Sequence of chain 3.A:
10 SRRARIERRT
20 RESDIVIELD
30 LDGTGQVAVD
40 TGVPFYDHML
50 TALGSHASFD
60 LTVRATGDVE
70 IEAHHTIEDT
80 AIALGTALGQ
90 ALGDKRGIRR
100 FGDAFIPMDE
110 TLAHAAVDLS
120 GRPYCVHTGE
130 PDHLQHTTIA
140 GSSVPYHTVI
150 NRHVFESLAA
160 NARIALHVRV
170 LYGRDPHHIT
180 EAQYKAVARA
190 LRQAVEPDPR

Sequence of chain 6.A:
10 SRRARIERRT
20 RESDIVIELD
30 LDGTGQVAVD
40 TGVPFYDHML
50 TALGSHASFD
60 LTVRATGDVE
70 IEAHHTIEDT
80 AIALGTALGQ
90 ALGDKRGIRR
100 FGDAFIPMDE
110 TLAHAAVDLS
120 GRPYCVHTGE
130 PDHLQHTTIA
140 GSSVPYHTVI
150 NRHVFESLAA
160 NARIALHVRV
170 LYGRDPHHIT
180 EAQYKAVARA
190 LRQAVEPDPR

Sequence of chain 22.A:
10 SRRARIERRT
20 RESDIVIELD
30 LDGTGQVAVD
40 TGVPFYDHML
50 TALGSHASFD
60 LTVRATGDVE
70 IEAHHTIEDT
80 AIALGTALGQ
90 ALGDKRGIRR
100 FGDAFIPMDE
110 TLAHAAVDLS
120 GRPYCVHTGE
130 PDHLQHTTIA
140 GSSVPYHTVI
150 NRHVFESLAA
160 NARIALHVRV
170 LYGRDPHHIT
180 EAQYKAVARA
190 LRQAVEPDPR

Binding-site contacts:
Ligand atom N7 contacts residue GLU180 of chain 6.A at 3.2 Å (salt-bridge).
Ligand atom C3 contacts residue HIS74 of chain 22.A at 3.5 Å.
Ligand atom N7 contacts residue HIS74 of chain 22.A at 3.1 Å (h-bond).
Ligand atom C8 contacts residue MET107 of chain 6.A at 3.6 Å (hydrophobic).
Ligand atom C4 contacts residue GLU180 of chain 6.A at 3.5 Å.
Ligand atom N7 contacts residue MET107 of chain 6.A at 3.6 Å.
Ligand atom N9 contacts residue MN1 of chain 22.B at 2.4 Å.
Ligand atom C11 contacts residue MET107 of chain 6.A at 3.7 Å (hydrophobic).
Ligand atom C11 contacts residue ACT1 of chain 22.G at 3.9 Å.
Ligand atom C11 contacts residue MN1 of chain 22.B at 3.9 Å.
Ligand atom N7 contacts residue HIS176 of chain 6.A at 3.0 Å (h-bond).
Ligand atom N9 contacts residue HIS73 of chain 22.A at 3.1 Å (h-bond).
Ligand atom C6 contacts residue GLU180 of chain 6.A at 3.8 Å.
Ligand atom C8 contacts residue HIS176 of chain 6.A at 3.5 Å.
Ligand atom N7 contacts residue MN1 of chain 6.C at 2.2 Å.
Ligand atom N5 contacts residue HIS47 of chain 6.A at 3.2 Å (h-bond).
Ligand atom N9 contacts residue HIS177 of chain 6.A at 3.4 Å (h-bond).
Ligand atom C11 contacts residue ARG121 of chain 3.A at 3.1 Å.
Ligand atom C6 contacts residue MET107 of chain 6.A at 3.3 Å (hydrophobic).
Ligand atom C3 contacts residue GLU21 of chain 22.A at 3.7 Å.
Ligand atom N5 contacts residue HIS74 of chain 22.A at 3.4 Å (h-bond).
Ligand atom C3 contacts residue ACT1 of chain 22.G at 3.9 Å.
Ligand atom C11 contacts residue GLU77 of chain 22.A at 3.8 Å.
Ligand atom C1 contacts residue GLU21 of chain 22.A at 4.0 Å.
Ligand atom N10 contacts residue GLU77 of chain 22.A at 3.7 Å.
Ligand atom C8 contacts residue HIS74 of chain 22.A at 3.8 Å.
Ligand atom C6 contacts residue HIS74 of chain 22.A at 3.8 Å.
Ligand atom N5 contacts residue GLU180 of chain 6.A at 2.8 Å (salt-bridge).
Ligand atom C4 contacts residue MET107 of chain 6.A at 3.9 Å (hydrophobic).
Ligand atom C8 contacts residue HIS73 of chain 22.A at 3.1 Å.
Ligand atom N5 contacts residue MN1 of chain 6.C at 2.3 Å.
Ligand atom N10 contacts residue MN1 of chain 22.B at 3.5 Å.
Ligand atom N9 contacts residue MET107 of chain 6.A at 3.5 Å.
Ligand atom N10 contacts residue MET107 of chain 6.A at 3.2 Å.
Ligand atom C8 contacts residue MN1 of chain 6.C at 3.4 Å.
Ligand atom N9 contacts residue GLU77 of chain 22.A at 3.1 Å (salt-bridge).
Ligand atom C4 contacts residue MN1 of chain 6.C at 3.2 Å.
Ligand atom C8 contacts residue HIS177 of chain 6.A at 3.8 Å.
Ligand atom C6 contacts residue MN1 of chain 6.C at 3.0 Å.
Ligand atom C8 contacts residue MN1 of chain 22.B at 3.3 Å.

A small-molecule ligand and the protein it binds are described below.
Small molecule (SMILES): CC(C)[C@H](N)c1ncnn1C